Binding-site contacts:
Ligand atom C1' contacts residue HIS305 of chain 1.C at 3.8 Å.
Ligand atom O2' contacts residue GLU405 of chain 1.C at 2.5 Å (salt-bridge).
Ligand atom N7 contacts residue ASP428 of chain 1.C at 3.0 Å (salt-bridge).
Ligand atom N8 contacts residue LYS436 of chain 1.C at 3.2 Å (salt-bridge).
Ligand atom C5 contacts residue GLY307 of chain 1.C at 3.8 Å.
Ligand atom N3 contacts residue MSE404 of chain 1.C at 3.7 Å.
Ligand atom N7 contacts residue CYS306 of chain 1.C at 3.6 Å.
Ligand atom N3 contacts residue ILE402 of chain 1.C at 3.8 Å.
Ligand atom O4' contacts residue LYS436 of chain 1.C at 3.4 Å (salt-bridge).
Ligand atom N7 contacts residue LYS436 of chain 1.C at 3.7 Å.
Ligand atom O3P contacts residue ARG381 of chain 1.C at 3.1 Å (salt-bridge).
Ligand atom O3' contacts residue ASN205 of chain 1.C at 3.4 Å (h-bond).
Ligand atom N1 contacts residue ILE402 of chain 1.C at 3.6 Å.
Ligand atom N6 contacts residue GLY307 of chain 1.C at 3.7 Å.
Ligand atom P contacts residue ARG381 of chain 1.C at 3.8 Å.
Ligand atom N8 contacts residue CYS306 of chain 1.C at 3.8 Å.
Ligand atom N7 contacts residue GLY307 of chain 1.C at 3.5 Å (h-bond).
Ligand atom C2' contacts residue MSE404 of chain 1.C at 3.5 Å.
Ligand atom N3 contacts residue ASP403 of chain 1.C at 3.7 Å.
Ligand atom C2 contacts residue TRP383 of chain 1.C at 3.4 Å (hydrophobic).
Ligand atom O2' contacts residue ASN205 of chain 1.C at 3.3 Å (h-bond).
Ligand atom N1 contacts residue TRP383 of chain 1.C at 2.8 Å (h-bond).
Ligand atom O2' contacts residue MSE404 of chain 1.C at 2.8 Å (h-bond).
Ligand atom C5' contacts residue ARG381 of chain 1.C at 3.7 Å.
Ligand atom O3' contacts residue GLU405 of chain 1.C at 2.5 Å (salt-bridge).
Ligand atom O3' contacts residue VAL280 of chain 1.C at 3.7 Å.
Ligand atom O1P contacts residue ARG381 of chain 1.C at 3.2 Å (salt-bridge).
Ligand atom O2P contacts residue HIS188 of chain 1.D at 2.7 Å (h-bond).
Ligand atom C2 contacts residue ARG381 of chain 1.C at 3.8 Å.
Ligand atom C6 contacts residue ARG381 of chain 1.C at 3.5 Å.
Ligand atom O1P contacts residue TYR189 of chain 1.D at 2.6 Å (h-bond).
Ligand atom C3' contacts residue GLU405 of chain 1.C at 3.6 Å.
Ligand atom O2' contacts residue ASP403 of chain 1.C at 3.4 Å.
Ligand atom O3P contacts residue LYS436 of chain 1.C at 2.9 Å (salt-bridge).
Ligand atom N1 contacts residue ARG381 of chain 1.C at 3.4 Å (salt-bridge).
Ligand atom C5 contacts residue ILE402 of chain 1.C at 3.8 Å (hydrophobic).
Ligand atom N6 contacts residue PRO430 of chain 1.C at 3.2 Å.
Ligand atom C4 contacts residue ILE402 of chain 1.C at 3.7 Å (hydrophobic).
Ligand atom N6 contacts residue ASP428 of chain 1.C at 2.9 Å (salt-bridge).
Ligand atom C2' contacts residue GLU405 of chain 1.C at 3.6 Å.

Sequence of chain 1.C:
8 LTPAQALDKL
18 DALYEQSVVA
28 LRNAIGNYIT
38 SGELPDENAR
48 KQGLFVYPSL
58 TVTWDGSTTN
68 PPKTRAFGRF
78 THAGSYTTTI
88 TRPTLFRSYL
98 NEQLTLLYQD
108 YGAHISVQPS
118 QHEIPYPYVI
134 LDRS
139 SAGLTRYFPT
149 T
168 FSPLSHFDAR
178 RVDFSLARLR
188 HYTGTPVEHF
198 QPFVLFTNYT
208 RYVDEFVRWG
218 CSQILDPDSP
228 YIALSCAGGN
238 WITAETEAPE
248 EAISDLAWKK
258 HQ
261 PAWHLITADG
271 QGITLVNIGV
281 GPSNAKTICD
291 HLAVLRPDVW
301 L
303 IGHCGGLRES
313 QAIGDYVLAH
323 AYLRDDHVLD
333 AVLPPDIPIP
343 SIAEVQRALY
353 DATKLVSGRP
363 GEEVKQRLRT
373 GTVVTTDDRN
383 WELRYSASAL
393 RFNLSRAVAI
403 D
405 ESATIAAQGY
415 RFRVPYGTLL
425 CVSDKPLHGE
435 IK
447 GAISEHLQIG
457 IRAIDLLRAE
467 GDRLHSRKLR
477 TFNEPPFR

Sequence of chain 1.D:
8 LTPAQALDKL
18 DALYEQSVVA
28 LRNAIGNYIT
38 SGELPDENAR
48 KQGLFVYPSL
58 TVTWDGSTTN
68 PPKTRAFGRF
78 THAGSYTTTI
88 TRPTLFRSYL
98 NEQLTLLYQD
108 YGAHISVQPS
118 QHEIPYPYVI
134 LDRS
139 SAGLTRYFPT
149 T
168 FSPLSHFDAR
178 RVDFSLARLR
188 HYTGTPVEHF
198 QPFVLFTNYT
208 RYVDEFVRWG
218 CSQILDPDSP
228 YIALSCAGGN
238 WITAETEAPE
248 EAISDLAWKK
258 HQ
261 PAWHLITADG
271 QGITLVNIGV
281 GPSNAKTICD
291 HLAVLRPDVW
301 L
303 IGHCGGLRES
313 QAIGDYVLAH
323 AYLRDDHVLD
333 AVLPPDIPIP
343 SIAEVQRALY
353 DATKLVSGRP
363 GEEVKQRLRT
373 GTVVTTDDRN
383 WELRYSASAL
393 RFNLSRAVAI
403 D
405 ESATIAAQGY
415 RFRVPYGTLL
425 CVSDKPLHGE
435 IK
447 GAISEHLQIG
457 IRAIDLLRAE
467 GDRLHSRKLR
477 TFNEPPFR

The protein below binds the small molecule below.
Small molecule (SMILES): Nc1ncnc2c([C@@H]3O[C@H](COP(=O)(O)O)[C@@H](O)[C@H]3O)n[nH]c12